Binding-site contacts:
Ligand atom C4 contacts residue ASN78 of chain 23.E at 4.2 Å.
Ligand atom C1 contacts residue ALA69 of chain 23.E at 4.3 Å (hydrophobic).
Ligand atom C3 contacts residue ASN78 of chain 23.E at 4.0 Å.
Ligand atom C6 contacts residue ALA69 of chain 23.E at 4.1 Å (hydrophobic).
Ligand atom C6 contacts residue VAL68 of chain 23.E at 3.1 Å (hydrophobic).
Ligand atom O5 contacts residue ASN78 of chain 23.E at 2.2 Å (h-bond).
Ligand atom C5 contacts residue ASN78 of chain 23.E at 3.5 Å.
Ligand atom O5 contacts residue SER80 of chain 23.E at 4.1 Å.
Ligand atom O6 contacts residue VAL68 of chain 23.E at 3.8 Å.
Ligand atom C1 contacts residue SER80 of chain 23.E at 3.8 Å.
Ligand atom C5 contacts residue SER80 of chain 23.E at 4.0 Å.
Ligand atom O7 contacts residue ASN78 of chain 23.E at 4.0 Å.
Ligand atom C8 contacts residue TYR23 of chain 23.E at 3.3 Å (hydrophobic).
Ligand atom N2 contacts residue ASN78 of chain 23.E at 3.2 Å (h-bond).
Ligand atom C5 contacts residue ALA69 of chain 23.E at 4.4 Å (hydrophobic).
Ligand atom C7 contacts residue TYR23 of chain 23.E at 4.0 Å (hydrophobic).
Ligand atom C6 contacts residue ASN78 of chain 23.E at 4.5 Å.
Ligand atom C2 contacts residue ASN78 of chain 23.E at 2.7 Å.
Ligand atom C7 contacts residue ASN78 of chain 23.E at 3.9 Å.
Ligand atom O7 contacts residue TYR23 of chain 23.E at 4.2 Å.
Ligand atom C5 contacts residue VAL68 of chain 23.E at 4.4 Å (hydrophobic).
Ligand atom C1 contacts residue ASN78 of chain 23.E at 1.4 Å.
Ligand atom O5 contacts residue ALA69 of chain 23.E at 3.5 Å.
Ligand atom O6 contacts residue ALA69 of chain 23.E at 4.0 Å.

Sequence of chain 23.E:
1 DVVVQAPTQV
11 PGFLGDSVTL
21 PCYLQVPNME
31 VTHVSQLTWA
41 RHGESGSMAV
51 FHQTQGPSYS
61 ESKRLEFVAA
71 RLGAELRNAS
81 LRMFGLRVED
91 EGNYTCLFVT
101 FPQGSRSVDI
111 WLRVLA

This protein binds this small molecule.
Small molecule (SMILES): CC(=O)N[C@H]1[C@H](O[C@H]2[C@H](O)[C@@H](NC(C)=O)CO[C@@H]2CO)O[C@H](CO)[C@@H](O[C@@H]2O[C@H](CO)[C@@H](O)[C@H](O)[C@@H]2O)[C@@H]1O